The small molecule below binds the protein below.
Small molecule (SMILES): N[C@@H](Cc1conc1O)C(=O)O

Sequence of chain 1.C:
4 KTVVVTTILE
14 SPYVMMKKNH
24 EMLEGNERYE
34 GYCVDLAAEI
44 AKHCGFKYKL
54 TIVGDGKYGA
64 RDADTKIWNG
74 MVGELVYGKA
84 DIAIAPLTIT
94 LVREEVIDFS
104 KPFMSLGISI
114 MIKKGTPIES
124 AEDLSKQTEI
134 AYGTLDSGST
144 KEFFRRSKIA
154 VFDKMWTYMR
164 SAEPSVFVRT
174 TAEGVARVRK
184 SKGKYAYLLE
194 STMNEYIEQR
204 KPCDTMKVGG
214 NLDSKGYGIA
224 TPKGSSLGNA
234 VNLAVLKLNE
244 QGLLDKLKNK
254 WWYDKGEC

Binding-site contacts:
Ligand atom C3 contacts residue THR143 of chain 1.C at 3.5 Å.
Ligand atom O41 contacts residue TYR61 of chain 1.C at 3.5 Å.
Ligand atom C41 contacts residue LEU138 of chain 1.C at 3.9 Å (hydrophobic).
Ligand atom C42 contacts residue THR91 of chain 1.C at 3.3 Å.
Ligand atom C42 contacts residue SER142 of chain 1.C at 3.4 Å.
Ligand atom N1 contacts residue THR91 of chain 1.C at 2.9 Å (h-bond).
Ligand atom O42 contacts residue ARG96 of chain 1.C at 3.1 Å (salt-bridge).
Ligand atom O41 contacts residue LEU90 of chain 1.C at 3.8 Å.
Ligand atom O41 contacts residue ARG96 of chain 1.C at 2.8 Å (salt-bridge).
Ligand atom C43 contacts residue TYR61 of chain 1.C at 3.6 Å (hydrophobic).
Ligand atom N2 contacts residue LEU192 of chain 1.C at 3.6 Å.
Ligand atom C43 contacts residue SER142 of chain 1.C at 3.2 Å.
Ligand atom C4 contacts residue GLU193 of chain 1.C at 3.2 Å.
Ligand atom C42 contacts residue PRO89 of chain 1.C at 3.9 Å (hydrophobic).
Ligand atom C5 contacts residue GLU193 of chain 1.C at 3.1 Å.
Ligand atom O41 contacts residue SER142 of chain 1.C at 3.7 Å.
Ligand atom C3 contacts residue GLU193 of chain 1.C at 3.6 Å.
Ligand atom C43 contacts residue THR91 of chain 1.C at 3.6 Å.
Ligand atom N2 contacts residue GLU193 of chain 1.C at 3.1 Å (salt-bridge).
Ligand atom O42 contacts residue TYR61 of chain 1.C at 3.7 Å.
Ligand atom C42 contacts residue GLU193 of chain 1.C at 3.1 Å.
Ligand atom O42 contacts residue GLY141 of chain 1.C at 3.2 Å.
Ligand atom C43 contacts residue ARG96 of chain 1.C at 3.6 Å.
Ligand atom N1 contacts residue GLU193 of chain 1.C at 2.6 Å (salt-bridge).
Ligand atom C41 contacts residue GLU193 of chain 1.C at 3.8 Å.
Ligand atom C41 contacts residue TYR61 of chain 1.C at 3.7 Å (hydrophobic).
Ligand atom N1 contacts residue TYR220 of chain 1.C at 3.5 Å.
Ligand atom O41 contacts residue PRO89 of chain 1.C at 3.8 Å.
Ligand atom C5 contacts residue MET196 of chain 1.C at 3.4 Å (hydrophobic).
Ligand atom N1 contacts residue TYR61 of chain 1.C at 3.8 Å.
Ligand atom O31 contacts residue THR143 of chain 1.C at 2.6 Å (h-bond).
Ligand atom C42 contacts residue TYR61 of chain 1.C at 4.0 Å (hydrophobic).
Ligand atom C5 contacts residue TYR61 of chain 1.C at 4.0 Å (hydrophobic).
Ligand atom N2 contacts residue THR143 of chain 1.C at 3.9 Å.
Ligand atom O42 contacts residue SER142 of chain 1.C at 2.8 Å (h-bond).
Ligand atom N1 contacts residue PRO89 of chain 1.C at 2.6 Å (h-bond).
Ligand atom C4 contacts residue LEU138 of chain 1.C at 4.1 Å (hydrophobic).
Ligand atom O1 contacts residue GLU193 of chain 1.C at 3.4 Å (salt-bridge).
Ligand atom O1 contacts residue MET196 of chain 1.C at 3.7 Å.
Ligand atom O41 contacts residue THR91 of chain 1.C at 3.0 Å (h-bond).